Binding-site contacts:
Ligand atom C39 contacts residue PRO81 of chain 1.B at 3.5 Å (hydrophobic).
Ligand atom C21 contacts residue VAL32 of chain 1.B at 3.7 Å (hydrophobic).
Ligand atom C25 contacts residue ILE50 of chain 1.B at 3.7 Å (hydrophobic).
Ligand atom C05 contacts residue ASP25 of chain 1.B at 3.1 Å.
Ligand atom C27 contacts residue VAL82 of chain 1.A at 3.4 Å (hydrophobic).
Ligand atom C22 contacts residue ALA28 of chain 1.B at 3.5 Å (hydrophobic).
Ligand atom O15 contacts residue ILE50 of chain 1.A at 2.9 Å (h-bond).
Ligand atom C13 contacts residue ALA28 of chain 1.A at 3.7 Å (hydrophobic).
Ligand atom O31 contacts residue GLY27 of chain 1.A at 3.2 Å.
Ligand atom O30 contacts residue ASP25 of chain 1.A at 3.3 Å (salt-bridge).
Ligand atom O30 contacts residue ASP25 of chain 1.B at 2.8 Å (salt-bridge).
Ligand atom O30 contacts residue ALA28 of chain 1.B at 3.3 Å (h-bond).
Ligand atom O31 contacts residue ASP25 of chain 1.B at 2.7 Å (salt-bridge).
Ligand atom C10 contacts residue GLY48 of chain 1.A at 3.5 Å.
Ligand atom O31 contacts residue ASP25 of chain 1.A at 2.7 Å (salt-bridge).
Ligand atom C06 contacts residue ASP25 of chain 1.B at 3.4 Å.
Ligand atom C22 contacts residue VAL32 of chain 1.B at 3.7 Å (hydrophobic).
Ligand atom C36 contacts residue LEU23 of chain 1.B at 3.6 Å (hydrophobic).
Ligand atom C36 contacts residue GLY27 of chain 1.A at 3.3 Å.
Ligand atom C06 contacts residue ASP25 of chain 1.A at 3.3 Å.
Ligand atom C14 contacts residue ILE50 of chain 1.B at 3.5 Å (hydrophobic).
Ligand atom C32 contacts residue ILE50 of chain 1.A at 3.7 Å (hydrophobic).
Ligand atom C26 contacts residue VAL82 of chain 1.A at 3.4 Å (hydrophobic).
Ligand atom C18 contacts residue GLY48 of chain 1.B at 3.6 Å.
Ligand atom O15 contacts residue GLY49 of chain 1.A at 3.6 Å.
Ligand atom C17 contacts residue ALA28 of chain 1.B at 3.6 Å (hydrophobic).
Ligand atom O31 contacts residue ALA28 of chain 1.A at 3.4 Å (h-bond).
Ligand atom O33 contacts residue GLY49 of chain 1.A at 3.5 Å.
Ligand atom O30 contacts residue GLY27 of chain 1.B at 3.2 Å.
Ligand atom C12 contacts residue ASP30 of chain 1.A at 3.7 Å.
Ligand atom C29 contacts residue GLY27 of chain 1.B at 3.3 Å.
Ligand atom C35 contacts residue GLY27 of chain 1.A at 3.3 Å.
Ligand atom C25 contacts residue GLY49 of chain 1.B at 3.6 Å.
Ligand atom C23 contacts residue ASP25 of chain 1.A at 3.6 Å.
Ligand atom O15 contacts residue GLY49 of chain 1.B at 3.6 Å.
Ligand atom C19 contacts residue ASP29 of chain 1.B at 3.7 Å.
Ligand atom C21 contacts residue ASP30 of chain 1.B at 3.5 Å.
Ligand atom C13 contacts residue ILE50 of chain 1.B at 3.7 Å (hydrophobic).
Ligand atom C20 contacts residue ASP30 of chain 1.B at 3.3 Å.
Ligand atom O40 contacts residue ILE50 of chain 1.B at 2.9 Å (h-bond).

Sequence of chain 1.B:
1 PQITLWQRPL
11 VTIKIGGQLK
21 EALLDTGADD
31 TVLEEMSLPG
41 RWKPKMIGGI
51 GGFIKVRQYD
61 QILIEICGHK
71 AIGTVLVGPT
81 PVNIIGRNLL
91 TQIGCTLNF

Sequence of chain 1.A:
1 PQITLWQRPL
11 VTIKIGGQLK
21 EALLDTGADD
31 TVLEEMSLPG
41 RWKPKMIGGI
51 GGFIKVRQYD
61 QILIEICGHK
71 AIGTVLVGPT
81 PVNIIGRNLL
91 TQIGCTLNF

The small molecule below binds the protein below.
Small molecule (SMILES): O=S1(=O)N(Cc2ccccc2)[C@H](COc2ccccc2)[C@H](O)[C@@H](O)[C@@H](COc2ccccc2)N1Cc1ccccc1